Binding-site contacts:
Ligand atom C2 contacts residue PHE332 of chain 2.E at 3.9 Å (hydrophobic).
Ligand atom C10 contacts residue PHE311 of chain 2.E at 3.3 Å (hydrophobic).
Ligand atom C14 contacts residue PHE311 of chain 2.E at 3.2 Å (hydrophobic).
Ligand atom C1 contacts residue THR163 of chain 2.E at 3.8 Å.
Ligand atom C5 contacts residue CO1 of chain 2.Q at 3.5 Å.
Ligand atom C25 contacts residue LEU294 of chain 2.E at 3.7 Å (hydrophobic).
Ligand atom O11 contacts residue HIS240 of chain 2.E at 2.7 Å (h-bond).
Ligand atom O11 contacts residue PHE311 of chain 2.E at 3.7 Å.
Ligand atom C8 contacts residue CO1 of chain 2.Q at 2.9 Å.
Ligand atom O11 contacts residue GLU322 of chain 2.E at 2.9 Å (salt-bridge).
Ligand atom O7 contacts residue HIS240 of chain 2.E at 3.2 Å (h-bond).
Ligand atom O7 contacts residue PHE332 of chain 2.E at 3.6 Å.
Ligand atom O7 contacts residue CO1 of chain 2.Q at 1.8 Å.
Ligand atom O7 contacts residue GLU322 of chain 2.E at 3.6 Å (salt-bridge).
Ligand atom C8 contacts residue PHE332 of chain 2.E at 3.7 Å (hydrophobic).
Ligand atom C12 contacts residue PHE332 of chain 2.E at 3.5 Å (hydrophobic).
Ligand atom C13 contacts residue GLY333 of chain 2.E at 3.8 Å.
Ligand atom C12 contacts residue PHE311 of chain 2.E at 3.3 Å (hydrophobic).
Ligand atom C6 contacts residue CO1 of chain 2.Q at 3.0 Å.
Ligand atom C1 contacts residue PHE332 of chain 2.E at 3.8 Å (hydrophobic).
Ligand atom O9 contacts residue PHE337 of chain 2.E at 3.4 Å.
Ligand atom N24 contacts residue PHE311 of chain 2.E at 3.6 Å.
Ligand atom C1 contacts residue PRO214 of chain 2.E at 3.5 Å (hydrophobic).
Ligand atom C16 contacts residue PHE311 of chain 2.E at 3.2 Å (hydrophobic).
Ligand atom C2 contacts residue GLU334 of chain 2.E at 3.8 Å.
Ligand atom O11 contacts residue CO1 of chain 2.Q at 1.8 Å.
Ligand atom C6 contacts residue PHE332 of chain 2.E at 3.4 Å (hydrophobic).
Ligand atom C17 contacts residue HIS240 of chain 2.E at 3.2 Å.
Ligand atom C15 contacts residue PHE311 of chain 2.E at 3.2 Å (hydrophobic).
Ligand atom O7 contacts residue HIS161 of chain 2.E at 2.9 Å (h-bond).
Ligand atom O20 contacts residue PHE320 of chain 2.E at 3.3 Å.
Ligand atom C5 contacts residue PHE332 of chain 2.E at 3.9 Å (hydrophobic).
Ligand atom C31 contacts residue PHE337 of chain 2.E at 3.9 Å (hydrophobic).
Ligand atom C17 contacts residue PHE311 of chain 2.E at 3.6 Å (hydrophobic).
Ligand atom C8 contacts residue HIS240 of chain 2.E at 3.6 Å.
Ligand atom O7 contacts residue THR163 of chain 2.E at 3.6 Å.
Ligand atom C3 contacts residue SER201 of chain 2.E at 3.4 Å.
Ligand atom C13 contacts residue PHE311 of chain 2.E at 3.3 Å (hydrophobic).
Ligand atom C12 contacts residue GLY333 of chain 2.E at 3.8 Å.
Ligand atom C13 contacts residue GLN309 of chain 2.E at 3.8 Å.

Sequence of chain 2.E:
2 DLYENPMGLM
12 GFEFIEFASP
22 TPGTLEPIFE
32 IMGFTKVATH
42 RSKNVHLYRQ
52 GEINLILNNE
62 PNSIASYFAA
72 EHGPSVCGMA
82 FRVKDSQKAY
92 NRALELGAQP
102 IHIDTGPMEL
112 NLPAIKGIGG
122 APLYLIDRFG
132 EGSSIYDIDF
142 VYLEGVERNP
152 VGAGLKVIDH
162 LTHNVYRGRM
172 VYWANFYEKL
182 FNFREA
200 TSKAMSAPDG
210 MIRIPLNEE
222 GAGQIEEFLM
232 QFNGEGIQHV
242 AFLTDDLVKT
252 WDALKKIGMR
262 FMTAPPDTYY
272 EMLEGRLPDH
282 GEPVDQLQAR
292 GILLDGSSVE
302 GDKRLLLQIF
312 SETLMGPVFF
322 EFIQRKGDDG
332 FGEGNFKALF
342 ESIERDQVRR

The small molecule below binds the protein below.
Small molecule (SMILES): Cc1ccccc1-n1c(=O)c2c(C)c(C(=O)C3=C(O)CCCC3=O)ccc2n(C)c1=O